A small-molecule ligand and the protein it binds are described below.
Small molecule (SMILES): CC(=O)N[C@@H]1[C@@H](O)[C@H](O)[C@@H](CO)O[C@H]1O

Sequence of chain 1.A:
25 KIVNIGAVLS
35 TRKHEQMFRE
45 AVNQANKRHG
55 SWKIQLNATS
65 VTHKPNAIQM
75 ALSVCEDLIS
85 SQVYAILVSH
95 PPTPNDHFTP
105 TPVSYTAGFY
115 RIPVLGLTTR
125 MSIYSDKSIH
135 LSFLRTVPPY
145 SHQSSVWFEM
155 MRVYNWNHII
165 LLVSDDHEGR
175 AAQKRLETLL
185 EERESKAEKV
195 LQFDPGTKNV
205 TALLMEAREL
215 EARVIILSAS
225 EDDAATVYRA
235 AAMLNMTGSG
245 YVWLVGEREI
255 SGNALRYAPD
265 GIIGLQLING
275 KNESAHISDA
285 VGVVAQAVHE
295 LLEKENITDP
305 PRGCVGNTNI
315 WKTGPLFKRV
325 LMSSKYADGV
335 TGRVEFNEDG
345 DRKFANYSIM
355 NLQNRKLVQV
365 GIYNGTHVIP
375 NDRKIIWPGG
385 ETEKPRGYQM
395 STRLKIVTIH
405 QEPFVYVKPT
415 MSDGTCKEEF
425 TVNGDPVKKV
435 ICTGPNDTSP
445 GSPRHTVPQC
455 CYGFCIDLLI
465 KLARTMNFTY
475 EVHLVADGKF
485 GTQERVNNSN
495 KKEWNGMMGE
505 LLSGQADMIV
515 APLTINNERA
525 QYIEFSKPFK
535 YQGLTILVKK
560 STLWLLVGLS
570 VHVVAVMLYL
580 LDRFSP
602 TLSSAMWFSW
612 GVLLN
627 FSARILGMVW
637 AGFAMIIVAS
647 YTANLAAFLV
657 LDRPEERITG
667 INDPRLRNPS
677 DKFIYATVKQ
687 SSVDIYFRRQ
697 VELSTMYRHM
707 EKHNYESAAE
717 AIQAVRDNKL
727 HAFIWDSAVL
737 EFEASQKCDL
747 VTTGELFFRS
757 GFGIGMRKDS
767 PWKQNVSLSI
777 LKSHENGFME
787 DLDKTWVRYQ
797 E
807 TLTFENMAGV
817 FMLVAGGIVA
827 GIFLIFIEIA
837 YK

Binding-site contacts:
Ligand atom C7 contacts residue GLU299 of chain 1.A at 3.5 Å.
Ligand atom C3 contacts residue ASN300 of chain 1.A at 3.8 Å.
Ligand atom N2 contacts residue GLU299 of chain 1.A at 4.0 Å.
Ligand atom C5 contacts residue ASN300 of chain 1.A at 3.7 Å.
Ligand atom C7 contacts residue ASN300 of chain 1.A at 3.9 Å.
Ligand atom O7 contacts residue ASN300 of chain 1.A at 3.9 Å.
Ligand atom N2 contacts residue ASN300 of chain 1.A at 2.9 Å (h-bond).
Ligand atom C2 contacts residue ASN300 of chain 1.A at 2.5 Å.
Ligand atom C1 contacts residue ASN300 of chain 1.A at 1.4 Å.
Ligand atom C4 contacts residue ASN300 of chain 1.A at 4.2 Å.
Ligand atom C8 contacts residue GLU299 of chain 1.A at 3.8 Å.
Ligand atom O7 contacts residue GLU299 of chain 1.A at 3.4 Å.
Ligand atom O5 contacts residue ASN300 of chain 1.A at 2.4 Å (h-bond).